Sequence of chain 1.E:
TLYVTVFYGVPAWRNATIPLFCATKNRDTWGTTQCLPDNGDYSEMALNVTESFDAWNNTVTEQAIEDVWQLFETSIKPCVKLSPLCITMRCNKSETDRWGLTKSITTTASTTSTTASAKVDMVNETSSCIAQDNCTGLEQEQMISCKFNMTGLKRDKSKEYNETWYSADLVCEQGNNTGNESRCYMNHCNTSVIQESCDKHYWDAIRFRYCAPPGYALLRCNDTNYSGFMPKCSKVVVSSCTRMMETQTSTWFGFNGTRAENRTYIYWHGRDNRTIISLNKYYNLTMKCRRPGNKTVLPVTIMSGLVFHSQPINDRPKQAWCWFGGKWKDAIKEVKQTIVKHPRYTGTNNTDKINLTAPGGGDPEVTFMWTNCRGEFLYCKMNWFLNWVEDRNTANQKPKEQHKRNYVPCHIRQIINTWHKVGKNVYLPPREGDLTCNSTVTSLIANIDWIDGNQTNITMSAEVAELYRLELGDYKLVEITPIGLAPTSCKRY

This small molecule binds to this protein.
Small molecule (SMILES): CC(=O)N[C@@H]1[C@@H](O)[C@H](O)[C@@H](CO)O[C@H]1O

Binding-site contacts:
Ligand atom C8 contacts residue GLY201 of chain 1.E at 3.8 Å.
Ligand atom C7 contacts residue ASN202 of chain 1.E at 3.9 Å.
Ligand atom C4 contacts residue ASN202 of chain 1.E at 4.4 Å.
Ligand atom C2 contacts residue ASN202 of chain 1.E at 2.6 Å.
Ligand atom C3 contacts residue ASN202 of chain 1.E at 3.9 Å.
Ligand atom O7 contacts residue ASN202 of chain 1.E at 4.3 Å.
Ligand atom C7 contacts residue GLY201 of chain 1.E at 3.7 Å.
Ligand atom C8 contacts residue THR200 of chain 1.E at 4.5 Å.
Ligand atom O5 contacts residue ASN202 of chain 1.E at 2.5 Å (h-bond).
Ligand atom N2 contacts residue ASN202 of chain 1.E at 2.9 Å (h-bond).
Ligand atom N2 contacts residue GLY201 of chain 1.E at 4.5 Å.
Ligand atom C5 contacts residue ASN202 of chain 1.E at 3.9 Å.
Ligand atom O7 contacts residue GLY201 of chain 1.E at 3.3 Å.
Ligand atom C1 contacts residue ASN202 of chain 1.E at 1.5 Å.